Sequence of chain 1.A:
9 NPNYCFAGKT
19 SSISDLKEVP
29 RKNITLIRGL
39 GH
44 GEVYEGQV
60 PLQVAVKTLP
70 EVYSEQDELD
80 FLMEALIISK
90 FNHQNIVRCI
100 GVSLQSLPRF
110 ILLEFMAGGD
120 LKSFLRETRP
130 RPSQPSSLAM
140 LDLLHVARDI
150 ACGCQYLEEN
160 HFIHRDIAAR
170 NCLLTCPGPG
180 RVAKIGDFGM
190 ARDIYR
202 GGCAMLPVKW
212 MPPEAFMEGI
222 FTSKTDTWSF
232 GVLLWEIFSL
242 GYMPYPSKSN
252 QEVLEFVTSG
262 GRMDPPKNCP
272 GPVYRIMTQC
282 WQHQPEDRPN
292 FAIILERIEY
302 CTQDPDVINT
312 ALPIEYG

A protein and the small-molecule ligand that binds it are described below.
Small molecule (SMILES): C[C@H]1Oc2cc(cnc2N)-c2c(nn(C)c2C#N)CN(C)C(=O)c2ccc(F)cc21

Binding-site contacts:
Ligand atom N21 contacts residue LEU38 of chain 1.A at 3.4 Å (h-bond).
Ligand atom C1 contacts residue LEU172 of chain 1.A at 3.7 Å (hydrophobic).
Ligand atom N24 contacts residue ALA116 of chain 1.A at 3.8 Å.
Ligand atom N17 contacts residue GLU113 of chain 1.A at 2.8 Å (salt-bridge).
Ligand atom C6 contacts residue LEU172 of chain 1.A at 3.8 Å (hydrophobic).
Ligand atom O30 contacts residue VAL46 of chain 1.A at 3.4 Å.
Ligand atom N20 contacts residue LEU38 of chain 1.A at 3.5 Å (h-bond).
Ligand atom C14 contacts residue LEU172 of chain 1.A at 3.6 Å (hydrophobic).
Ligand atom N20 contacts residue GLY118 of chain 1.A at 3.7 Å.
Ligand atom F16 contacts residue ASP186 of chain 1.A at 3.2 Å.
Ligand atom C2 contacts residue LEU172 of chain 1.A at 3.6 Å (hydrophobic).
Ligand atom N17 contacts residue LEU172 of chain 1.A at 3.7 Å.
Ligand atom N24 contacts residue MET115 of chain 1.A at 3.6 Å (h-bond).
Ligand atom C2 contacts residue ALA64 of chain 1.A at 3.4 Å (hydrophobic).
Ligand atom N3 contacts residue ALA64 of chain 1.A at 3.8 Å.
Ligand atom C22 contacts residue GLY118 of chain 1.A at 3.9 Å.
Ligand atom N3 contacts residue GLU113 of chain 1.A at 3.8 Å.
Ligand atom C23 contacts residue MET115 of chain 1.A at 3.6 Å (hydrophobic).
Ligand atom N24 contacts residue PHE114 of chain 1.A at 3.3 Å.
Ligand atom C9 contacts residue LEU112 of chain 1.A at 3.9 Å (hydrophobic).
Ligand atom C4 contacts residue MET115 of chain 1.A at 3.1 Å (hydrophobic).
Ligand atom C29 contacts residue GLY39 of chain 1.A at 3.4 Å.
Ligand atom C13 contacts residue ARG169 of chain 1.A at 3.2 Å.
Ligand atom C2 contacts residue GLU113 of chain 1.A at 3.8 Å.
Ligand atom F16 contacts residue ASN170 of chain 1.A at 3.2 Å.
Ligand atom N24 contacts residue LEU38 of chain 1.A at 3.8 Å.
Ligand atom F16 contacts residue LEU172 of chain 1.A at 3.6 Å.
Ligand atom N3 contacts residue MET115 of chain 1.A at 3.0 Å (h-bond).
Ligand atom N17 contacts residue ALA64 of chain 1.A at 3.3 Å.
Ligand atom C25 contacts residue LEU38 of chain 1.A at 3.5 Å (hydrophobic).
Ligand atom C15 contacts residue GLY185 of chain 1.A at 3.7 Å.
Ligand atom C18 contacts residue GLY118 of chain 1.A at 3.8 Å.
Ligand atom C19 contacts residue GLY118 of chain 1.A at 3.7 Å.
Ligand atom F16 contacts residue GLY185 of chain 1.A at 3.0 Å.
Ligand atom C29 contacts residue LEU38 of chain 1.A at 3.5 Å (hydrophobic).
Ligand atom C15 contacts residue LEU172 of chain 1.A at 3.5 Å (hydrophobic).
Ligand atom N21 contacts residue GLY118 of chain 1.A at 3.8 Å.
Ligand atom C23 contacts residue LEU38 of chain 1.A at 3.8 Å (hydrophobic).
Ligand atom C13 contacts residue LEU172 of chain 1.A at 3.8 Å (hydrophobic).
Ligand atom N17 contacts residue LEU112 of chain 1.A at 3.8 Å.